Sequence of chain 1.F:
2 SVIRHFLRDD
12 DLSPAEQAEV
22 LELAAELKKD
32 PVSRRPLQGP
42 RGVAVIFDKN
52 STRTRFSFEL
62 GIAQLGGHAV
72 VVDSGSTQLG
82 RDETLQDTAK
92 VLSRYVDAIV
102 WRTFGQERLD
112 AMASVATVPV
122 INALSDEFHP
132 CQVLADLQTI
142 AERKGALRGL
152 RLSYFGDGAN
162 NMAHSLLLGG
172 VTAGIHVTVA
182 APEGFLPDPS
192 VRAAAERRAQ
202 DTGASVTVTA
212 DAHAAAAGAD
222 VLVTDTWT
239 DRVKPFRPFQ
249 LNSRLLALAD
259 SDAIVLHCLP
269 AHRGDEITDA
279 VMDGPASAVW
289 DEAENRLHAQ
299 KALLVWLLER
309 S

Sequence of chain 1.D:
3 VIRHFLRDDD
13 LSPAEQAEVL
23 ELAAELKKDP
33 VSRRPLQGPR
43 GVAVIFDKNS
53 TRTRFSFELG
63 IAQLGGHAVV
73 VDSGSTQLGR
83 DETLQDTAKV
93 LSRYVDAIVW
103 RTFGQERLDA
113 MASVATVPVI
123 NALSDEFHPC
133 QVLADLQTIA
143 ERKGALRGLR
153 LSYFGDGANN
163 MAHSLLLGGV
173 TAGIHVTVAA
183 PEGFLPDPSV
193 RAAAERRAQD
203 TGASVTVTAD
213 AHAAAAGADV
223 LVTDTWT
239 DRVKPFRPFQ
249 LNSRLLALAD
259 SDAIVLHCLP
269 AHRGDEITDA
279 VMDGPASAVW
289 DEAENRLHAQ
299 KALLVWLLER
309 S

This small molecule binds to this protein.
Small molecule (SMILES): COC(=O)c1ccc(O)c(I)c1

Binding-site contacts:
Ligand atom O01 contacts residue LEU93 of chain 1.D at 3.5 Å.
Ligand atom C12 contacts residue LEU93 of chain 1.D at 3.4 Å (hydrophobic).
Ligand atom C04 contacts residue SER58 of chain 1.F at 4.2 Å.
Ligand atom O01 contacts residue PHE57 of chain 1.F at 3.5 Å.
Ligand atom O03 contacts residue ARG54 of chain 1.F at 3.7 Å.
Ligand atom C04 contacts residue PHE57 of chain 1.F at 3.6 Å (hydrophobic).
Ligand atom O03 contacts residue TYR96 of chain 1.D at 4.2 Å.
Ligand atom I11 contacts residue VAL73 of chain 1.D at 4.4 Å.
Ligand atom C07 contacts residue GLU84 of chain 1.D at 3.7 Å.
Ligand atom I11 contacts residue ILE47 of chain 1.D at 3.7 Å.
Ligand atom C12 contacts residue THR53 of chain 1.F at 4.3 Å.
Ligand atom C02 contacts residue LEU93 of chain 1.D at 4.2 Å (hydrophobic).
Ligand atom C10 contacts residue LEU93 of chain 1.D at 4.1 Å (hydrophobic).
Ligand atom C04 contacts residue ARG54 of chain 1.F at 3.7 Å.
Ligand atom O01 contacts residue TYR96 of chain 1.D at 4.0 Å.
Ligand atom O09 contacts residue THR53 of chain 1.F at 4.2 Å.
Ligand atom C08 contacts residue THR53 of chain 1.F at 3.9 Å.
Ligand atom C10 contacts residue THR53 of chain 1.F at 3.9 Å.
Ligand atom C12 contacts residue PHE57 of chain 1.F at 3.8 Å (hydrophobic).
Ligand atom C10 contacts residue THR89 of chain 1.D at 3.9 Å.
Ligand atom O03 contacts residue VAL92 of chain 1.D at 3.6 Å.
Ligand atom C05 contacts residue PHE57 of chain 1.F at 4.3 Å (hydrophobic).
Ligand atom C02 contacts residue PHE57 of chain 1.F at 4.0 Å (hydrophobic).
Ligand atom O01 contacts residue VAL92 of chain 1.D at 4.1 Å.
Ligand atom C02 contacts residue VAL92 of chain 1.D at 3.9 Å (hydrophobic).
Ligand atom C07 contacts residue ARG54 of chain 1.F at 3.4 Å.
Ligand atom C08 contacts residue GLU84 of chain 1.D at 4.4 Å.
Ligand atom I11 contacts residue LEU80 of chain 1.D at 3.8 Å.
Ligand atom C05 contacts residue LEU93 of chain 1.D at 4.2 Å (hydrophobic).
Ligand atom I11 contacts residue LEU93 of chain 1.D at 4.3 Å.
Ligand atom C07 contacts residue THR89 of chain 1.D at 4.3 Å.
Ligand atom O09 contacts residue THR89 of chain 1.D at 3.9 Å.
Ligand atom I11 contacts residue THR89 of chain 1.D at 4.3 Å.
Ligand atom C04 contacts residue VAL92 of chain 1.D at 4.3 Å (hydrophobic).
Ligand atom O03 contacts residue PHE57 of chain 1.F at 4.2 Å.
Ligand atom C08 contacts residue THR89 of chain 1.D at 3.8 Å.
Ligand atom O09 contacts residue LEU80 of chain 1.D at 3.4 Å.
Ligand atom C07 contacts residue THR53 of chain 1.F at 4.4 Å.
Ligand atom C06 contacts residue ARG54 of chain 1.F at 3.7 Å.
Ligand atom C04 contacts residue TYR96 of chain 1.D at 3.4 Å (hydrophobic).